The small molecule below binds the protein below.
Small molecule (SMILES): CC(=O)N[C@@H]1[C@@H](O)[C@H](O)[C@@H](CO)O[C@H]1O

Binding-site contacts:
Ligand atom C5 contacts residue ASN63 of chain 1.C at 3.7 Å.
Ligand atom C6 contacts residue TYR94 of chain 1.C at 3.9 Å (hydrophobic).
Ligand atom C5 contacts residue TYR94 of chain 1.C at 4.2 Å (hydrophobic).
Ligand atom C2 contacts residue ASN63 of chain 1.C at 2.5 Å.
Ligand atom C1 contacts residue LYS92 of chain 1.C at 4.5 Å.
Ligand atom C3 contacts residue ASN63 of chain 1.C at 3.8 Å.
Ligand atom C7 contacts residue ASN63 of chain 1.C at 3.5 Å.
Ligand atom C8 contacts residue LYS62 of chain 1.C at 3.8 Å.
Ligand atom O5 contacts residue TYR94 of chain 1.C at 3.3 Å (h-bond).
Ligand atom O7 contacts residue ASN63 of chain 1.C at 3.7 Å.
Ligand atom C1 contacts residue TYR94 of chain 1.C at 4.1 Å (hydrophobic).
Ligand atom N2 contacts residue LYS92 of chain 1.C at 4.0 Å.
Ligand atom N2 contacts residue ASN63 of chain 1.C at 2.9 Å (h-bond).
Ligand atom O5 contacts residue ASN63 of chain 1.C at 2.4 Å (h-bond).
Ligand atom C8 contacts residue ASN63 of chain 1.C at 4.1 Å.
Ligand atom C4 contacts residue ASN63 of chain 1.C at 4.2 Å.
Ligand atom C1 contacts residue ASN63 of chain 1.C at 1.4 Å.

Sequence of chain 1.C:
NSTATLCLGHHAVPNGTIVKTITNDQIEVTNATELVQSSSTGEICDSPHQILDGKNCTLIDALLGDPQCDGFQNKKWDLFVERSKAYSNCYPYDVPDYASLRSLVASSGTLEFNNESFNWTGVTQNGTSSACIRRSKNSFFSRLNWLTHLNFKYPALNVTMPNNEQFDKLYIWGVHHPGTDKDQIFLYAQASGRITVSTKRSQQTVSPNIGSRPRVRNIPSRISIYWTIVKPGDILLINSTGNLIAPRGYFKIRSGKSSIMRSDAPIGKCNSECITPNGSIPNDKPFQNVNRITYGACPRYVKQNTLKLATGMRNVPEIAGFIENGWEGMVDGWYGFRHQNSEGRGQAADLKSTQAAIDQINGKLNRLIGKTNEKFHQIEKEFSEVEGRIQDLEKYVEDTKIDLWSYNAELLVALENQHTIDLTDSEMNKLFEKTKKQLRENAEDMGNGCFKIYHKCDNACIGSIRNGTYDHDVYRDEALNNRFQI